Sequence of chain 1.C:
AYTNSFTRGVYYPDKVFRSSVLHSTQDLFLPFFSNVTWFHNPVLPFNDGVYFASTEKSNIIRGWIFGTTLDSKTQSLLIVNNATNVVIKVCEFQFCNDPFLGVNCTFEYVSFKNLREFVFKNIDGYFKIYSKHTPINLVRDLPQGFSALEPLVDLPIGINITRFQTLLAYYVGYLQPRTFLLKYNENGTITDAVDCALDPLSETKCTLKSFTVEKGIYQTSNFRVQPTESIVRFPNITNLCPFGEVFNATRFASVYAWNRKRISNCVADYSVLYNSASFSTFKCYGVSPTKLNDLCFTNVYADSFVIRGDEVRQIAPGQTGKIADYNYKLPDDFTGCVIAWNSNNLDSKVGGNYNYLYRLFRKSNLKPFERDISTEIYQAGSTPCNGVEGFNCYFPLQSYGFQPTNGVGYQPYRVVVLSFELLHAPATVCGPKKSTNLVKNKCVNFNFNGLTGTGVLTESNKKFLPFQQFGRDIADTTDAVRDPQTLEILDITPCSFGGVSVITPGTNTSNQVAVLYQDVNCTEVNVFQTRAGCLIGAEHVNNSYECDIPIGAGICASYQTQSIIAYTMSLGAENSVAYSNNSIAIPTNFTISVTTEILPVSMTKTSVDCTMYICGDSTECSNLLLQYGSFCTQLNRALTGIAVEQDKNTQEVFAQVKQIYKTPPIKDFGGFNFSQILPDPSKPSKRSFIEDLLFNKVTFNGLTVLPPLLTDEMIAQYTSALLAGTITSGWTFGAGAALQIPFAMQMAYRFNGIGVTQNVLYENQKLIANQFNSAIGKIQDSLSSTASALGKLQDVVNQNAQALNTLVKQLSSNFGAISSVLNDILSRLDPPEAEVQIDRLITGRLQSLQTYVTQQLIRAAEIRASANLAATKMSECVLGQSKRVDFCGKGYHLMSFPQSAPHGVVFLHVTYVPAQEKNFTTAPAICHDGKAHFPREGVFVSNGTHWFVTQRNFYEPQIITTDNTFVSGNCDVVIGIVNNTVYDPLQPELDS

Binding-site contacts:
Ligand atom C8 contacts residue GLU281 of chain 1.C at 3.7 Å.
Ligand atom C5 contacts residue ASN282 of chain 1.C at 3.7 Å.
Ligand atom C4 contacts residue ASN282 of chain 1.C at 4.3 Å.
Ligand atom O7 contacts residue ASN280 of chain 1.C at 3.0 Å (h-bond).
Ligand atom O5 contacts residue ASN282 of chain 1.C at 2.4 Å (h-bond).
Ligand atom N2 contacts residue ASN282 of chain 1.C at 2.9 Å (h-bond).
Ligand atom C3 contacts residue ASN282 of chain 1.C at 3.8 Å.
Ligand atom C7 contacts residue ASN280 of chain 1.C at 3.5 Å.
Ligand atom C1 contacts residue ASN282 of chain 1.C at 1.4 Å.
Ligand atom O7 contacts residue ASN282 of chain 1.C at 3.6 Å (h-bond).
Ligand atom C7 contacts residue ASN282 of chain 1.C at 3.4 Å.
Ligand atom C2 contacts residue ASN282 of chain 1.C at 2.5 Å.
Ligand atom C8 contacts residue ASN280 of chain 1.C at 3.6 Å.
Ligand atom C8 contacts residue ASN282 of chain 1.C at 4.4 Å.

The protein below binds the small molecule below.
Small molecule (SMILES): CC(=O)N[C@H]1[C@H](O[C@H]2[C@H](O)[C@@H](NC(C)=O)CO[C@@H]2CO)O[C@H](CO)[C@@H](O)[C@@H]1O